Sequence of chain 1.A:
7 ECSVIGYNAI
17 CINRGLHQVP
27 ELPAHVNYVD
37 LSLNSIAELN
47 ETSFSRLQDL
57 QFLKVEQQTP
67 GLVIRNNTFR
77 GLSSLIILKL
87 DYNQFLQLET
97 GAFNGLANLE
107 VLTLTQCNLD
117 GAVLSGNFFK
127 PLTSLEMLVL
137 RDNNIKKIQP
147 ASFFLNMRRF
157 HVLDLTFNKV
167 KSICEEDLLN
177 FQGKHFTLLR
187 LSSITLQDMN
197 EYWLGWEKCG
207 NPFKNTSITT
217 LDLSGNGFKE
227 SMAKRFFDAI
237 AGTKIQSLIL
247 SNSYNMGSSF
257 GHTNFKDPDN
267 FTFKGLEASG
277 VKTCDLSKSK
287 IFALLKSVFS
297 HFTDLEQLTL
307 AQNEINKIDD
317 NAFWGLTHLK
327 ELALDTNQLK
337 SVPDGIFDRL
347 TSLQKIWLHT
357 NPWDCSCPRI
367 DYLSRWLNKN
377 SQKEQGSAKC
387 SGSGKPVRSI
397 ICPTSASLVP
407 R

This small molecule binds to this protein.
Small molecule (SMILES): CC(=O)N[C@@H]1[C@@H](O)[C@H](O)[C@@H](CO)O[C@H]1O

Binding-site contacts:
Ligand atom C3 contacts residue ASN46 of chain 1.A at 3.9 Å.
Ligand atom O5 contacts residue GLU44 of chain 1.A at 3.9 Å.
Ligand atom O5 contacts residue ASN46 of chain 1.A at 2.4 Å (h-bond).
Ligand atom C1 contacts residue THR48 of chain 1.A at 4.1 Å.
Ligand atom N2 contacts residue ASN46 of chain 1.A at 2.9 Å (h-bond).
Ligand atom C7 contacts residue ASN46 of chain 1.A at 3.0 Å.
Ligand atom C8 contacts residue THR48 of chain 1.A at 3.9 Å.
Ligand atom C7 contacts residue THR48 of chain 1.A at 4.1 Å.
Ligand atom C1 contacts residue GLU44 of chain 1.A at 4.0 Å.
Ligand atom N2 contacts residue THR48 of chain 1.A at 3.7 Å.
Ligand atom C5 contacts residue ASN46 of chain 1.A at 3.8 Å.
Ligand atom O7 contacts residue GLU44 of chain 1.A at 4.3 Å.
Ligand atom O7 contacts residue ASN46 of chain 1.A at 2.8 Å (h-bond).
Ligand atom O6 contacts residue GLU44 of chain 1.A at 4.2 Å.
Ligand atom C4 contacts residue ASN46 of chain 1.A at 4.3 Å.
Ligand atom C8 contacts residue ASN46 of chain 1.A at 4.2 Å.
Ligand atom C2 contacts residue ASN46 of chain 1.A at 2.5 Å.
Ligand atom C1 contacts residue ASN46 of chain 1.A at 1.5 Å.